Sequence of chain 1.B:
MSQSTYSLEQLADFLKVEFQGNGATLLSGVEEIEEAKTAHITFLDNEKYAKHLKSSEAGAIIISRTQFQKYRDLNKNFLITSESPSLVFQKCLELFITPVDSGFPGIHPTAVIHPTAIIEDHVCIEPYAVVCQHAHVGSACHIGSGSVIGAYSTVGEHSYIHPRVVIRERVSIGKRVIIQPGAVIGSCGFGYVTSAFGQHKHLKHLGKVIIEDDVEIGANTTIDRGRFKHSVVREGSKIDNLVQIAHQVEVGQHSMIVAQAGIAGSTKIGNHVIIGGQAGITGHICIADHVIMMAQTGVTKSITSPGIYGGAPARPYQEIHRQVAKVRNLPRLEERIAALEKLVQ

Binding-site contacts:
Ligand atom O4 contacts residue ASP65 of chain 1.B at 2.8 Å (salt-bridge).
Ligand atom O3B contacts residue GLU52 of chain 1.B at 2.6 Å (salt-bridge).
Ligand atom N3 contacts residue ILE53 of chain 1.B at 3.5 Å.
Ligand atom O2' contacts residue GLU52 of chain 1.B at 3.2 Å.
Ligand atom O7' contacts residue HIS267 of chain 1.A at 2.6 Å (h-bond).
Ligand atom O2B contacts residue TYR69 of chain 1.B at 2.4 Å (h-bond).
Ligand atom O1B contacts residue ASN66 of chain 1.B at 3.2 Å (h-bond).
Ligand atom O2' contacts residue TYR69 of chain 1.B at 3.6 Å.
Ligand atom C2 contacts residue PHE63 of chain 1.B at 3.7 Å (hydrophobic).
Ligand atom C7' contacts residue HIS267 of chain 1.A at 3.8 Å.
Ligand atom C6 contacts residue PHE63 of chain 1.B at 3.6 Å (hydrophobic).
Ligand atom O1B contacts residue TYR69 of chain 1.B at 3.2 Å.
Ligand atom O1A contacts residue HIS304 of chain 1.A at 2.7 Å (h-bond).
Ligand atom C5' contacts residue ASN66 of chain 1.B at 3.4 Å.
Ligand atom C6 contacts residue TYR69 of chain 1.B at 3.9 Å (hydrophobic).
Ligand atom O4 contacts residue TYR69 of chain 1.B at 3.7 Å.
Ligand atom O2' contacts residue GLU54 of chain 1.B at 3.0 Å (salt-bridge).
Ligand atom O4 contacts residue LEU64 of chain 1.B at 3.3 Å.
Ligand atom O3B contacts residue GLN268 of chain 1.A at 2.9 Å (h-bond).
Ligand atom O4 contacts residue PHE63 of chain 1.B at 3.2 Å (h-bond).
Ligand atom C3B contacts residue SER286 of chain 1.A at 3.9 Å.
Ligand atom O2 contacts residue ILE53 of chain 1.B at 2.8 Å (h-bond).
Ligand atom C6' contacts residue ASN66 of chain 1.B at 3.5 Å.
Ligand atom O2 contacts residue GLU52 of chain 1.B at 3.4 Å.
Ligand atom C2 contacts residue ILE53 of chain 1.B at 3.7 Å (hydrophobic).
Ligand atom N1 contacts residue PHE63 of chain 1.B at 3.6 Å.
Ligand atom C3B contacts residue GLN268 of chain 1.A at 3.8 Å.
Ligand atom O2 contacts residue THR62 of chain 1.B at 3.9 Å.
Ligand atom C4 contacts residue ASP65 of chain 1.B at 3.8 Å.
Ligand atom C5 contacts residue PHE63 of chain 1.B at 3.7 Å (hydrophobic).
Ligand atom N3 contacts residue PHE63 of chain 1.B at 2.7 Å (h-bond).
Ligand atom O6' contacts residue ASN66 of chain 1.B at 3.1 Å (h-bond).
Ligand atom O2B contacts residue HIS304 of chain 1.A at 2.5 Å (h-bond).
Ligand atom PB contacts residue TYR69 of chain 1.B at 3.4 Å.
Ligand atom C2B contacts residue TYR69 of chain 1.B at 3.7 Å (hydrophobic).
Ligand atom O4 contacts residue ASN66 of chain 1.B at 3.3 Å (h-bond).
Ligand atom C4 contacts residue PHE63 of chain 1.B at 3.3 Å (hydrophobic).
Ligand atom C4 contacts residue TYR69 of chain 1.B at 3.8 Å (hydrophobic).
Ligand atom PB contacts residue HIS304 of chain 1.A at 3.9 Å.
Ligand atom O2 contacts residue PHE63 of chain 1.B at 3.9 Å.

Sequence of chain 1.A:
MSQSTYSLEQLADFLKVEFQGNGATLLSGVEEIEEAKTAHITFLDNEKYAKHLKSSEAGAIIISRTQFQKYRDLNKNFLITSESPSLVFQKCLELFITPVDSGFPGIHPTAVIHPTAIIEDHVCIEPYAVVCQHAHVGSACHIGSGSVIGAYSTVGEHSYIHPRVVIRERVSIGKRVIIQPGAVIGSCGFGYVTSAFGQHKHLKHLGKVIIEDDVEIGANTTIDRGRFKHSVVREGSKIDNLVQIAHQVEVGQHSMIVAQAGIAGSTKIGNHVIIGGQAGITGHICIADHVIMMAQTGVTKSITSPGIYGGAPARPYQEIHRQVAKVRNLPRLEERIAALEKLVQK

A small-molecule ligand and the protein it binds are described below.
Small molecule (SMILES): CC(=O)N[C@H]1[C@@H](O[P](=O)(O)O[P](=O)(O)OC[C@H]2O[C@@H](n3ccc(=O)[nH]c3=O)[C@H](O)[C@@H]2O)O[C@H](CO)[C@@H](O)[C@@H]1O